This small molecule binds to this protein.
Small molecule (SMILES): Nc1ncnc2c1ncn2-c1cc(O)c(COP(=O)(O)Oc2cc(-n3cnc4c(N)ncnc43)oc2CO)o1

Sequence of chain 1.A:
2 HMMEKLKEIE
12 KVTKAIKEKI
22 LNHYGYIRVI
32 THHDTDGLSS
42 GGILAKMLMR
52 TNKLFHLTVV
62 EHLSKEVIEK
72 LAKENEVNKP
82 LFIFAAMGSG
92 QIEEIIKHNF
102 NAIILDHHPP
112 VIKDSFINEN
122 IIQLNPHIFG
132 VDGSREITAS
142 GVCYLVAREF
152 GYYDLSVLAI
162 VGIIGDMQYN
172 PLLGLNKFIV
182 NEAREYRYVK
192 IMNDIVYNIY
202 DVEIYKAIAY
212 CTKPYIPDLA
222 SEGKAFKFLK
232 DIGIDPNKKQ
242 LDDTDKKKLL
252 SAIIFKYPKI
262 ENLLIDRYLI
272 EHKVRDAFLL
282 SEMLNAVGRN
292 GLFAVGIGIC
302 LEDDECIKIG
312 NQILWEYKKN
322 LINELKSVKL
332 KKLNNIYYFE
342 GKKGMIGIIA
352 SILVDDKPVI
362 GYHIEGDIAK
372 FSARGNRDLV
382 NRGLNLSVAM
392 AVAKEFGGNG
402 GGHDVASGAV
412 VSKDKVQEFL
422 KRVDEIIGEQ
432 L

Binding-site contacts:
Ligand atom C28 contacts residue HIS109 of chain 1.A at 3.0 Å.
Ligand atom C5 contacts residue VAL411 of chain 1.A at 3.3 Å (hydrophobic).
Ligand atom N39 contacts residue ASN400 of chain 1.A at 3.0 Å (h-bond).
Ligand atom C26 contacts residue GLY403 of chain 1.A at 3.5 Å.
Ligand atom N30 contacts residue GLY403 of chain 1.A at 3.5 Å.
Ligand atom C16 contacts residue SER373 of chain 1.A at 2.9 Å.
Ligand atom C33 contacts residue GLY402 of chain 1.A at 3.3 Å.
Ligand atom O18 contacts residue GLY409 of chain 1.A at 3.1 Å.
Ligand atom C35 contacts residue HIS63 of chain 1.A at 3.5 Å.
Ligand atom N2 contacts residue HIS63 of chain 1.A at 3.1 Å.
Ligand atom N30 contacts residue GLY402 of chain 1.A at 3.1 Å (h-bond).
Ligand atom C6 contacts residue VAL411 of chain 1.A at 3.5 Å (hydrophobic).
Ligand atom N36 contacts residue GLY402 of chain 1.A at 3.5 Å (h-bond).
Ligand atom C27 contacts residue HIS109 of chain 1.A at 2.6 Å.
Ligand atom N39 contacts residue GLY401 of chain 1.A at 3.3 Å.
Ligand atom C34 contacts residue GLY402 of chain 1.A at 2.9 Å.
Ligand atom N38 contacts residue GLY402 of chain 1.A at 3.1 Å (h-bond).
Ligand atom O25 contacts residue GLY402 of chain 1.A at 3.3 Å (h-bond).
Ligand atom O29 contacts residue HIS109 of chain 1.A at 3.0 Å (h-bond).
Ligand atom N36 contacts residue GLY401 of chain 1.A at 3.3 Å.
Ligand atom C37 contacts residue GLY409 of chain 1.A at 3.2 Å.
Ligand atom C35 contacts residue GLY402 of chain 1.A at 3.2 Å.
Ligand atom N32 contacts residue GLY403 of chain 1.A at 3.5 Å (h-bond).
Ligand atom C3 contacts residue HIS63 of chain 1.A at 3.2 Å.
Ligand atom O20 contacts residue ARG375 of chain 1.A at 2.9 Å (salt-bridge).
Ligand atom N4 contacts residue VAL411 of chain 1.A at 3.4 Å.
Ligand atom N32 contacts residue GLY402 of chain 1.A at 3.4 Å.
Ligand atom O20 contacts residue SER373 of chain 1.A at 2.7 Å (h-bond).
Ligand atom C31 contacts residue GLY402 of chain 1.A at 3.4 Å.
Ligand atom N2 contacts residue VAL411 of chain 1.A at 3.5 Å.
Ligand atom C1 contacts residue HIS63 of chain 1.A at 3.2 Å.
Ligand atom C33 contacts residue HIS63 of chain 1.A at 3.5 Å.
Ligand atom N4 contacts residue HIS63 of chain 1.A at 3.5 Å.
Ligand atom C26 contacts residue GLY402 of chain 1.A at 3.5 Å.
Ligand atom C13 contacts residue PHE372 of chain 1.A at 3.4 Å (hydrophobic).
Ligand atom C31 contacts residue GLY403 of chain 1.A at 3.2 Å.
Ligand atom C5 contacts residue HIS63 of chain 1.A at 3.5 Å.
Ligand atom C35 contacts residue GLY401 of chain 1.A at 3.4 Å.
Ligand atom C16 contacts residue PHE372 of chain 1.A at 3.2 Å (hydrophobic).
Ligand atom C6 contacts residue HIS63 of chain 1.A at 3.5 Å.